Binding-site contacts:
Ligand atom O1 contacts residue HIS96 of chain 2.A at 3.2 Å (h-bond).
Ligand atom O1P contacts residue GLY236 of chain 2.A at 4.2 Å.
Ligand atom O2P contacts residue VAL234 of chain 2.A at 3.9 Å.
Ligand atom C2 contacts residue GLY213 of chain 2.A at 4.2 Å.
Ligand atom C1 contacts residue GLU168 of chain 2.A at 3.3 Å.
Ligand atom O3P contacts residue SER214 of chain 2.A at 2.8 Å (h-bond).
Ligand atom P contacts residue GLY235 of chain 2.A at 3.6 Å.
Ligand atom C1 contacts residue LYS14 of chain 2.A at 3.6 Å.
Ligand atom O1 contacts residue ASN12 of chain 2.A at 3.9 Å.
Ligand atom C2 contacts residue LYS14 of chain 2.A at 4.1 Å.
Ligand atom P contacts residue GLY174 of chain 2.A at 3.8 Å.
Ligand atom C1 contacts residue ASN12 of chain 2.A at 4.2 Å.
Ligand atom O2P contacts residue GLY235 of chain 2.A at 2.8 Å (h-bond).
Ligand atom P contacts residue SER214 of chain 2.A at 3.7 Å.
Ligand atom C2 contacts residue GLU168 of chain 2.A at 3.6 Å.
Ligand atom O4P contacts residue GLY236 of chain 2.A at 2.8 Å (h-bond).
Ligand atom O1 contacts residue GLU168 of chain 2.A at 2.6 Å (salt-bridge).
Ligand atom O1 contacts residue LEU233 of chain 2.A at 3.7 Å.
Ligand atom O1P contacts residue LYS14 of chain 2.A at 3.3 Å (salt-bridge).
Ligand atom O3P contacts residue ALA172 of chain 2.A at 3.6 Å (h-bond).
Ligand atom C1 contacts residue GLY235 of chain 2.A at 4.2 Å.
Ligand atom C2 contacts residue GLY235 of chain 2.A at 3.5 Å.
Ligand atom P contacts residue GLY236 of chain 2.A at 3.7 Å.
Ligand atom C1 contacts residue HIS96 of chain 2.A at 3.3 Å.
Ligand atom O2P contacts residue GLY236 of chain 2.A at 3.6 Å (h-bond).
Ligand atom O3P contacts residue ILE173 of chain 2.A at 3.5 Å.
Ligand atom O2 contacts residue GLU168 of chain 2.A at 4.1 Å.
Ligand atom O4P contacts residue GLY174 of chain 2.A at 3.9 Å.
Ligand atom O2P contacts residue SER214 of chain 2.A at 3.6 Å (h-bond).
Ligand atom O3P contacts residue GLY174 of chain 2.A at 2.8 Å (h-bond).
Ligand atom O4P contacts residue GLY235 of chain 2.A at 3.6 Å.
Ligand atom O2 contacts residue HIS96 of chain 2.A at 2.7 Å (h-bond).
Ligand atom C2 contacts residue LEU233 of chain 2.A at 4.1 Å (hydrophobic).
Ligand atom O1P contacts residue ILE173 of chain 2.A at 3.9 Å.
Ligand atom O2 contacts residue ASN12 of chain 2.A at 4.2 Å.
Ligand atom O3P contacts residue GLY213 of chain 2.A at 3.6 Å.
Ligand atom O2 contacts residue ILE173 of chain 2.A at 3.4 Å.
Ligand atom O1P contacts residue GLY235 of chain 2.A at 3.4 Å.
Ligand atom O2 contacts residue LYS14 of chain 2.A at 2.7 Å (salt-bridge).
Ligand atom C1 contacts residue ILE173 of chain 2.A at 4.2 Å (hydrophobic).

Sequence of chain 2.A:
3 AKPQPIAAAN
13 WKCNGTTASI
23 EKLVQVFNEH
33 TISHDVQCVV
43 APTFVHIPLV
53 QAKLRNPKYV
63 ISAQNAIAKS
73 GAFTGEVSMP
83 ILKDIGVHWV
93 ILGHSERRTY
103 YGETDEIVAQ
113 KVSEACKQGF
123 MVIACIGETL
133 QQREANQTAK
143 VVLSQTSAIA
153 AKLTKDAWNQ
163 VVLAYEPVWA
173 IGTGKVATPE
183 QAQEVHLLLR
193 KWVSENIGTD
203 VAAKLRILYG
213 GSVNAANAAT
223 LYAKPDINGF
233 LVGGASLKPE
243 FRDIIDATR

The small molecule below binds the protein below.
Small molecule (SMILES): O=C(O)COP(=O)(O)O